Binding-site contacts:
Ligand atom CLAI contacts residue PRO217 of chain 1.A at 3.6 Å.
Ligand atom CAW contacts residue GLU224 of chain 1.A at 3.7 Å.
Ligand atom CAZ contacts residue MG1 of chain 1.L at 3.1 Å.
Ligand atom OAE contacts residue ASP188 of chain 1.A at 2.9 Å (salt-bridge).
Ligand atom CAV contacts residue PRO217 of chain 1.A at 3.5 Å (hydrophobic).
Ligand atom CAY contacts residue MG1 of chain 1.K at 3.1 Å.
Ligand atom CAS contacts residue MG1 of chain 1.K at 2.8 Å.
Ligand atom OAG contacts residue MG1 of chain 1.K at 2.1 Å.
Ligand atom CAZ contacts residue GLU224 of chain 1.A at 3.4 Å.
Ligand atom NAP contacts residue PRO217 of chain 1.A at 3.6 Å.
Ligand atom CAC contacts residue TYR215 of chain 1.A at 3.5 Å (hydrophobic).
Ligand atom OAE contacts residue MG1 of chain 1.K at 2.0 Å.
Ligand atom CAZ contacts residue PRO217 of chain 1.A at 3.9 Å (hydrophobic).
Ligand atom OAD contacts residue TYR215 of chain 1.A at 3.6 Å.
Ligand atom CAK contacts residue PRO217 of chain 1.A at 3.9 Å (hydrophobic).
Ligand atom CAT contacts residue PRO217 of chain 1.A at 3.8 Å (hydrophobic).
Ligand atom OAF contacts residue GLU224 of chain 1.A at 2.8 Å (salt-bridge).
Ligand atom CLAI contacts residue GLU224 of chain 1.A at 3.4 Å.
Ligand atom CAL contacts residue PRO217 of chain 1.A at 3.4 Å (hydrophobic).
Ligand atom CAW contacts residue ASP188 of chain 1.A at 3.7 Å.
Ligand atom OAG contacts residue MG1 of chain 1.L at 2.1 Å.
Ligand atom CLAI contacts residue GLN218 of chain 1.A at 3.8 Å.
Ligand atom CBA contacts residue MG1 of chain 1.L at 3.3 Å.
Ligand atom CAX contacts residue PRO217 of chain 1.A at 3.9 Å (hydrophobic).
Ligand atom CAS contacts residue ASP188 of chain 1.A at 3.2 Å.
Ligand atom FAH contacts residue GLN218 of chain 1.A at 3.5 Å.
Ligand atom NBE contacts residue PRO217 of chain 1.A at 3.8 Å.
Ligand atom OAG contacts residue GLU224 of chain 1.A at 3.2 Å (salt-bridge).
Ligand atom OAG contacts residue ASP131 of chain 1.A at 3.1 Å (salt-bridge).
Ligand atom CBA contacts residue GLU224 of chain 1.A at 3.7 Å.
Ligand atom CAM contacts residue GLY190 of chain 1.A at 3.8 Å.
Ligand atom CAW contacts residue MG1 of chain 1.L at 3.0 Å.
Ligand atom OAF contacts residue MG1 of chain 1.L at 2.1 Å.
Ligand atom OAG contacts residue ASP188 of chain 1.A at 3.2 Å (salt-bridge).
Ligand atom CAW contacts residue MG1 of chain 1.K at 3.0 Å.
Ligand atom OAD contacts residue PRO217 of chain 1.A at 3.8 Å.
Ligand atom CAY contacts residue ASP188 of chain 1.A at 3.6 Å.
Ligand atom CAU contacts residue PRO217 of chain 1.A at 3.6 Å (hydrophobic).
Ligand atom CBC contacts residue TYR215 of chain 1.A at 3.7 Å (hydrophobic).
Ligand atom CAO contacts residue TYR215 of chain 1.A at 3.8 Å (hydrophobic).

Sequence of chain 1.A:
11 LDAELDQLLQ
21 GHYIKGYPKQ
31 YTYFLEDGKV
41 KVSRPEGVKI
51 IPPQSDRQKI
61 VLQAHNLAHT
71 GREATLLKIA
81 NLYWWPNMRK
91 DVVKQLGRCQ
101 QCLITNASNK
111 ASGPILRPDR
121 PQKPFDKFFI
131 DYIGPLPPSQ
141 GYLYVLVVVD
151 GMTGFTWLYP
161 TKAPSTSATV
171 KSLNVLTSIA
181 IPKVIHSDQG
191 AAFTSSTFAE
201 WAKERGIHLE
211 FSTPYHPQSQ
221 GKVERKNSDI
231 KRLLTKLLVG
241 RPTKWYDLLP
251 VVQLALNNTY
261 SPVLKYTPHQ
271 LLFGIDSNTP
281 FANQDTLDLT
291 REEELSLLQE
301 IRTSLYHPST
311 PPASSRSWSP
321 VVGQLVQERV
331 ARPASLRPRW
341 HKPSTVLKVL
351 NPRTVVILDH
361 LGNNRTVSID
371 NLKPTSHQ

The small molecule below binds the protein below.
Small molecule (SMILES): CCN1C[C@H](C)n2c(c(O)c3c(=O)n(Cc4ccc(F)c(Cl)c4)nc(C(=O)NC)c32)C1=O